Sequence of chain 1.D:
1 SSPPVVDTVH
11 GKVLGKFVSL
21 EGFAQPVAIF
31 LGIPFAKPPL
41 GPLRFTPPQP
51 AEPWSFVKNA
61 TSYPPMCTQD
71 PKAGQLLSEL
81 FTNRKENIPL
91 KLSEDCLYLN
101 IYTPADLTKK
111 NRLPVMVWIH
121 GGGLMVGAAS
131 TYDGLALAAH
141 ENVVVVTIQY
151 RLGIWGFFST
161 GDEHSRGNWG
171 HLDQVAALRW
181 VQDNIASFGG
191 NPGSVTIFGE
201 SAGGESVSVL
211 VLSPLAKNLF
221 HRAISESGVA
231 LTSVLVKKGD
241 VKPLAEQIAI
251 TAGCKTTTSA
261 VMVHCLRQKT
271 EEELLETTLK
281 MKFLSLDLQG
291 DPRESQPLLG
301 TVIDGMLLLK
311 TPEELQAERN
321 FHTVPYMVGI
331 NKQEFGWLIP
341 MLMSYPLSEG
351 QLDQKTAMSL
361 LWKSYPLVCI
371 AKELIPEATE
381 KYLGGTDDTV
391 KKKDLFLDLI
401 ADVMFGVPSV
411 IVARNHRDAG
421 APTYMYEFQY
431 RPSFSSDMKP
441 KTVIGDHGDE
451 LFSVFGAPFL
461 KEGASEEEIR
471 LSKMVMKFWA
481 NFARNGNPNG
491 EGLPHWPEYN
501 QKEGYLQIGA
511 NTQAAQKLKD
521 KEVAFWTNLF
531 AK

A protein and the small-molecule ligand that binds it are described below.
Small molecule (SMILES): CC(=O)N[C@@H]1[C@@H](O)[C@H](O)[C@@H](CO)O[C@H]1O

Binding-site contacts:
Ligand atom O7 contacts residue LEU14 of chain 1.D at 3.4 Å.
Ligand atom C2 contacts residue LEU14 of chain 1.D at 4.5 Å (hydrophobic).
Ligand atom C6 contacts residue ASN59 of chain 1.D at 3.9 Å.
Ligand atom N2 contacts residue ASN59 of chain 1.D at 3.0 Å (h-bond).
Ligand atom C7 contacts residue LEU14 of chain 1.D at 4.4 Å (hydrophobic).
Ligand atom C2 contacts residue THR61 of chain 1.D at 4.4 Å.
Ligand atom C1 contacts residue ASN59 of chain 1.D at 1.5 Å.
Ligand atom O3 contacts residue LEU14 of chain 1.D at 4.5 Å.
Ligand atom C1 contacts residue THR61 of chain 1.D at 4.1 Å.
Ligand atom O3 contacts residue ASN59 of chain 1.D at 3.9 Å.
Ligand atom C2 contacts residue ASN59 of chain 1.D at 2.1 Å.
Ligand atom C7 contacts residue ASN59 of chain 1.D at 4.1 Å.
Ligand atom C3 contacts residue ASN59 of chain 1.D at 3.4 Å.
Ligand atom N2 contacts residue THR61 of chain 1.D at 4.3 Å.
Ligand atom O4 contacts residue ASN59 of chain 1.D at 4.4 Å.
Ligand atom O7 contacts residue THR61 of chain 1.D at 4.2 Å.
Ligand atom C4 contacts residue ASN59 of chain 1.D at 3.1 Å.
Ligand atom O7 contacts residue ASN59 of chain 1.D at 4.3 Å.
Ligand atom O5 contacts residue ASN59 of chain 1.D at 1.9 Å (h-bond).
Ligand atom C5 contacts residue ASN59 of chain 1.D at 3.2 Å.